This protein binds this small molecule.
Small molecule (SMILES): Oc1c(Cl)c(Cl)c(Cl)c(Cl)c1Cl

Sequence of chain 1.K:
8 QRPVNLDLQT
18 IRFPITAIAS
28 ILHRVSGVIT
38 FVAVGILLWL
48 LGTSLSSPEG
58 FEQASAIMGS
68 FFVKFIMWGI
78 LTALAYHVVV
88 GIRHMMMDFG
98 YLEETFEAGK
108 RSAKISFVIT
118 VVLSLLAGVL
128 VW

Binding-site contacts:
Ligand atom CL1 contacts residue PRO160 of chain 1.J at 4.5 Å.
Ligand atom CL4 contacts residue ILE28 of chain 1.K at 3.5 Å.
Ligand atom CL4 contacts residue ILE209 of chain 1.J at 3.6 Å.
Ligand atom C5 contacts residue ILE28 of chain 1.K at 3.8 Å (hydrophobic).
Ligand atom CL2 contacts residue TRP163 of chain 1.J at 4.1 Å.
Ligand atom CL3 contacts residue PRO160 of chain 1.J at 4.2 Å.
Ligand atom CL3 contacts residue ALA24 of chain 1.K at 3.6 Å.
Ligand atom O1 contacts residue TRP164 of chain 1.J at 2.9 Å (h-bond).
Ligand atom O1 contacts residue ARG31 of chain 1.K at 4.4 Å.
Ligand atom CL3 contacts residue PHE20 of chain 1.K at 4.3 Å.
Ligand atom CL5 contacts residue ARG31 of chain 1.K at 3.3 Å.
Ligand atom CL2 contacts residue PHE20 of chain 1.K at 3.5 Å.
Ligand atom CL3 contacts residue ILE28 of chain 1.K at 3.9 Å.
Ligand atom C2 contacts residue PRO160 of chain 1.J at 3.7 Å (hydrophobic).
Ligand atom CL5 contacts residue HIS207 of chain 1.J at 4.2 Å.
Ligand atom CL2 contacts residue LEU15 of chain 1.K at 3.7 Å.
Ligand atom C1 contacts residue PRO160 of chain 1.J at 3.8 Å (hydrophobic).
Ligand atom C6 contacts residue TYR83 of chain 1.L at 3.7 Å (hydrophobic).
Ligand atom C3 contacts residue ILE28 of chain 1.K at 4.5 Å (hydrophobic).
Ligand atom C1 contacts residue TRP164 of chain 1.J at 3.8 Å (hydrophobic).
Ligand atom O1 contacts residue TYR83 of chain 1.L at 2.4 Å (h-bond).
Ligand atom C5 contacts residue ILE209 of chain 1.J at 4.1 Å (hydrophobic).
Ligand atom C4 contacts residue PRO160 of chain 1.J at 3.7 Å (hydrophobic).
Ligand atom O1 contacts residue PRO160 of chain 1.J at 4.4 Å.
Ligand atom CL1 contacts residue LEU15 of chain 1.K at 4.1 Å.
Ligand atom CL4 contacts residue SER27 of chain 1.K at 3.7 Å.
Ligand atom C1 contacts residue TYR83 of chain 1.L at 3.3 Å (hydrophobic).
Ligand atom C6 contacts residue PRO160 of chain 1.J at 4.0 Å (hydrophobic).
Ligand atom C4 contacts residue ILE28 of chain 1.K at 4.1 Å (hydrophobic).
Ligand atom CL5 contacts residue TYR83 of chain 1.L at 3.3 Å.
Ligand atom C5 contacts residue PRO160 of chain 1.J at 4.1 Å (hydrophobic).
Ligand atom C6 contacts residue ILE28 of chain 1.K at 3.9 Å (hydrophobic).
Ligand atom CL4 contacts residue ALA24 of chain 1.K at 4.3 Å.
Ligand atom C3 contacts residue PRO160 of chain 1.J at 3.6 Å (hydrophobic).
Ligand atom CL3 contacts residue ILE209 of chain 1.J at 4.4 Å.
Ligand atom C1 contacts residue ILE28 of chain 1.K at 4.3 Å (hydrophobic).
Ligand atom CL1 contacts residue TRP164 of chain 1.J at 3.3 Å.
Ligand atom C2 contacts residue TRP164 of chain 1.J at 4.1 Å (hydrophobic).
Ligand atom C2 contacts residue TYR83 of chain 1.L at 4.4 Å (hydrophobic).
Ligand atom CL2 contacts residue PRO160 of chain 1.J at 4.1 Å.

Sequence of chain 1.J:
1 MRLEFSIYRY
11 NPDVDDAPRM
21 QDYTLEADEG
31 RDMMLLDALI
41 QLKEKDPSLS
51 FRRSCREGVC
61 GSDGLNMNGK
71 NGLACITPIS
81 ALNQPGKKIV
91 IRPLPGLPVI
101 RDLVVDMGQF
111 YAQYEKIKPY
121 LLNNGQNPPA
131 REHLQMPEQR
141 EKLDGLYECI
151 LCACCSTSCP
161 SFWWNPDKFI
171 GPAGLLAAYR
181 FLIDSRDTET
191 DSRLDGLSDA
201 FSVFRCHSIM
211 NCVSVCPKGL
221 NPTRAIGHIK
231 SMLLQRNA

Sequence of chain 1.L:
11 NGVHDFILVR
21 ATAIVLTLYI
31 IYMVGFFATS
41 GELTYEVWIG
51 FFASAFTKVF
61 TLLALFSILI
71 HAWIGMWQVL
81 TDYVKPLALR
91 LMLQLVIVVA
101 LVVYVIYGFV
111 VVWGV